Binding-site contacts:
Ligand atom N2 contacts residue ASN202 of chain 1.A at 2.9 Å (h-bond).
Ligand atom C8 contacts residue ASN202 of chain 1.A at 3.9 Å.
Ligand atom C3 contacts residue ASN202 of chain 1.A at 3.8 Å.
Ligand atom O7 contacts residue ASN245 of chain 1.A at 3.6 Å.
Ligand atom C5 contacts residue ASN202 of chain 1.A at 3.7 Å.
Ligand atom C8 contacts residue GLY201 of chain 1.A at 4.1 Å.
Ligand atom C4 contacts residue ASN202 of chain 1.A at 4.2 Å.
Ligand atom C2 contacts residue ASN202 of chain 1.A at 2.5 Å.
Ligand atom O7 contacts residue GLY201 of chain 1.A at 4.5 Å.
Ligand atom C7 contacts residue ASN202 of chain 1.A at 3.3 Å.
Ligand atom C1 contacts residue ASN202 of chain 1.A at 1.4 Å.
Ligand atom O7 contacts residue ASN202 of chain 1.A at 3.4 Å (h-bond).
Ligand atom O5 contacts residue ASN202 of chain 1.A at 2.4 Å (h-bond).

This small molecule binds to this protein.
Small molecule (SMILES): CC(=O)N[C@@H]1[C@@H](O)[C@H](O)[C@@H](CO)O[C@H]1O

Sequence of chain 1.A:
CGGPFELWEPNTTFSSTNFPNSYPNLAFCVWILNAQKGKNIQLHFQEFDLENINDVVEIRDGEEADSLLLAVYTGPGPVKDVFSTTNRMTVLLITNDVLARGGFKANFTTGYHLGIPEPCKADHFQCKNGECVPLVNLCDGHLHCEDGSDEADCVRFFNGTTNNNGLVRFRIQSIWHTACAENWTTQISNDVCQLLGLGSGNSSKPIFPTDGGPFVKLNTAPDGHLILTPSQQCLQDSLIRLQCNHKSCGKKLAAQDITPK